A protein and the small-molecule ligand that binds it are described below.
Small molecule (SMILES): Nc1ncnc2c1ncn2[C@H]1C[C@H](O)[C@@H](COP(=O)(O)O)O1

Binding-site contacts:
Ligand atom C2 contacts residue VAL420 of chain 45.A at 4.3 Å (hydrophobic).
Ligand atom N1 contacts residue PRO421 of chain 45.A at 4.3 Å.
Ligand atom C6 contacts residue PRO421 of chain 45.A at 4.1 Å (hydrophobic).
Ligand atom N1 contacts residue GLY639 of chain 45.A at 3.1 Å (h-bond).
Ligand atom C6 contacts residue PRO631 of chain 45.A at 3.9 Å (hydrophobic).
Ligand atom C4 contacts residue PRO421 of chain 45.A at 4.3 Å (hydrophobic).
Ligand atom C6 contacts residue VAL420 of chain 45.A at 4.0 Å (hydrophobic).
Ligand atom C5 contacts residue PRO421 of chain 45.A at 4.1 Å (hydrophobic).
Ligand atom C2' contacts residue HIS630 of chain 45.A at 3.2 Å.
Ligand atom N6 contacts residue PHE638 of chain 45.A at 3.9 Å.
Ligand atom N6 contacts residue VAL420 of chain 45.A at 4.0 Å.
Ligand atom N3 contacts residue GLY639 of chain 45.A at 4.3 Å.
Ligand atom N7 contacts residue HIS630 of chain 45.A at 4.1 Å.
Ligand atom N1 contacts residue PRO631 of chain 45.A at 3.5 Å (h-bond).
Ligand atom N1 contacts residue VAL420 of chain 45.A at 3.7 Å.
Ligand atom C5 contacts residue PRO631 of chain 45.A at 4.2 Å (hydrophobic).
Ligand atom N6 contacts residue GLY639 of chain 45.A at 3.6 Å (h-bond).
Ligand atom N3 contacts residue PRO631 of chain 45.A at 3.6 Å.
Ligand atom N6 contacts residue SER632 of chain 45.A at 3.3 Å (h-bond).
Ligand atom N1 contacts residue PHE638 of chain 45.A at 4.3 Å.
Ligand atom C8 contacts residue HIS630 of chain 45.A at 3.3 Å.
Ligand atom C6 contacts residue GLY639 of chain 45.A at 3.8 Å.
Ligand atom C1' contacts residue HIS630 of chain 45.A at 4.0 Å.
Ligand atom C5 contacts residue SER632 of chain 45.A at 4.1 Å.
Ligand atom O2P contacts residue ASP626 of chain 13.A at 4.2 Å.
Ligand atom C6 contacts residue SER632 of chain 45.A at 3.9 Å.
Ligand atom N7 contacts residue SER632 of chain 45.A at 4.1 Å.
Ligand atom C2 contacts residue PRO421 of chain 45.A at 4.5 Å (hydrophobic).
Ligand atom N6 contacts residue GLY637 of chain 45.A at 3.7 Å.
Ligand atom C8 contacts residue PRO421 of chain 45.A at 4.3 Å (hydrophobic).
Ligand atom O1P contacts residue LYS641 of chain 13.A at 4.0 Å.
Ligand atom C4 contacts residue PRO631 of chain 45.A at 4.0 Å (hydrophobic).
Ligand atom N9 contacts residue HIS630 of chain 45.A at 4.2 Å.
Ligand atom C2 contacts residue PRO631 of chain 45.A at 3.3 Å (hydrophobic).
Ligand atom N7 contacts residue PRO421 of chain 45.A at 4.2 Å.
Ligand atom C3' contacts residue HIS630 of chain 45.A at 4.4 Å.
Ligand atom C1' contacts residue PRO631 of chain 45.A at 4.3 Å (hydrophobic).
Ligand atom N9 contacts residue PRO421 of chain 45.A at 4.4 Å.
Ligand atom C2 contacts residue GLY639 of chain 45.A at 3.1 Å.
Ligand atom N7 contacts residue ASN609 of chain 45.A at 3.8 Å.

Sequence of chain 45.A:
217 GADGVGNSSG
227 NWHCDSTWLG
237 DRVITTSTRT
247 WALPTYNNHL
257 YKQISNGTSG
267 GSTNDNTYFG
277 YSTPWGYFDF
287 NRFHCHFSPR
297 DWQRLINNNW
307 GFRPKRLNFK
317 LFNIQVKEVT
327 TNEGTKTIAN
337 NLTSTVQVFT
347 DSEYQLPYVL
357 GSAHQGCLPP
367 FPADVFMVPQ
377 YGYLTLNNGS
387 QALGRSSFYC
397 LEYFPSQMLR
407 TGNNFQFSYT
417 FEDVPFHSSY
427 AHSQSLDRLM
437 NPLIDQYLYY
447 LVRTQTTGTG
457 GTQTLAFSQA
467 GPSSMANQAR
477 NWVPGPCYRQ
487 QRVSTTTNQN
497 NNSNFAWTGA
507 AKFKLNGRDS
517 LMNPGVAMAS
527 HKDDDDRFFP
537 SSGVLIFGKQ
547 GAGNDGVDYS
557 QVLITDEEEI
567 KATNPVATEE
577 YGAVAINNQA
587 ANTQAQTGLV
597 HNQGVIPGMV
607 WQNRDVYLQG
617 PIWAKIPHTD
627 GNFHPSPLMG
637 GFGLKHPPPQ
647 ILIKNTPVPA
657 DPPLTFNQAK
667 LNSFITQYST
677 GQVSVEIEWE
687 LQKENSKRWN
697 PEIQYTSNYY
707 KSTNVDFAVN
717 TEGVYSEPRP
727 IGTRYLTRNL

Sequence of chain 13.A:
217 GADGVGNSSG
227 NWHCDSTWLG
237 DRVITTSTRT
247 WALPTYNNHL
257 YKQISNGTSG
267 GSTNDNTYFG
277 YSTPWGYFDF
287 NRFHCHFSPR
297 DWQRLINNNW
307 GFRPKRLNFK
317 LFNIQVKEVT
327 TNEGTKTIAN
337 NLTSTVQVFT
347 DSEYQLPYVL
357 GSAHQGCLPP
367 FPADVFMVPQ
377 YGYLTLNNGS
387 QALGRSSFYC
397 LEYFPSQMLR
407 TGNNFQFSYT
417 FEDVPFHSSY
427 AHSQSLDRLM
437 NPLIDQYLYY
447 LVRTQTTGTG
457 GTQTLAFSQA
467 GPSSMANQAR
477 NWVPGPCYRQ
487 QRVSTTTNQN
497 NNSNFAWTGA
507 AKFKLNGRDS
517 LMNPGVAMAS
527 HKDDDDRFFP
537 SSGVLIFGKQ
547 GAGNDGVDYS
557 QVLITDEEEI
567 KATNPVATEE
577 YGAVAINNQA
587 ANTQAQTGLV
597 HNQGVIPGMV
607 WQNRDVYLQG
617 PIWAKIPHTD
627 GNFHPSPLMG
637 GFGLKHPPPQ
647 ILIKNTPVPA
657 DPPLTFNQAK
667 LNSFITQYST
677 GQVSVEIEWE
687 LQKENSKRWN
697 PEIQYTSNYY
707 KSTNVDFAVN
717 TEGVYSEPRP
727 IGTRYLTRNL